Sequence of chain 4.C:
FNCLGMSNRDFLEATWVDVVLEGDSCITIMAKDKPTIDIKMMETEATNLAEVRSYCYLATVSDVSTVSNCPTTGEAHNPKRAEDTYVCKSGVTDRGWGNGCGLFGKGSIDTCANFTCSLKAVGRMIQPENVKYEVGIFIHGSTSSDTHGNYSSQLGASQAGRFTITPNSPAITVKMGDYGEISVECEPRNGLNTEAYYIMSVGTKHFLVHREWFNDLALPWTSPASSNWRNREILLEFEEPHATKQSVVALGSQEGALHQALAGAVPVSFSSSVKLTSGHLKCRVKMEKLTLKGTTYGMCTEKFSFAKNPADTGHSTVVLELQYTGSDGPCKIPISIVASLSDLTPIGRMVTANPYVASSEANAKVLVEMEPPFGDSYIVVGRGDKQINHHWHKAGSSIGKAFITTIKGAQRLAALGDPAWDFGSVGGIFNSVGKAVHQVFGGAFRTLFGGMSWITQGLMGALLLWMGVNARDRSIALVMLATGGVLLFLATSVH

Binding-site contacts:
Ligand atom C3 contacts residue ASN154 of chain 4.C at 3.9 Å.
Ligand atom O5 contacts residue ASN154 of chain 4.C at 2.3 Å (h-bond).
Ligand atom C8 contacts residue ASN154 of chain 4.C at 3.8 Å.
Ligand atom C4 contacts residue ASN154 of chain 4.C at 4.2 Å.
Ligand atom C5 contacts residue ASN154 of chain 4.C at 3.6 Å.
Ligand atom C5 contacts residue SER156 of chain 4.C at 4.4 Å.
Ligand atom C1 contacts residue SER156 of chain 4.C at 4.1 Å.
Ligand atom N2 contacts residue ASN154 of chain 4.C at 3.1 Å (h-bond).
Ligand atom O5 contacts residue SER156 of chain 4.C at 4.3 Å.
Ligand atom C7 contacts residue ASN154 of chain 4.C at 3.4 Å.
Ligand atom O7 contacts residue ASN154 of chain 4.C at 3.8 Å.
Ligand atom C2 contacts residue ASN154 of chain 4.C at 2.5 Å.
Ligand atom C6 contacts residue SER157 of chain 4.C at 4.1 Å.
Ligand atom O5 contacts residue SER157 of chain 4.C at 3.5 Å (h-bond).
Ligand atom C1 contacts residue SER157 of chain 4.C at 4.2 Å.
Ligand atom C1 contacts residue ASN154 of chain 4.C at 1.4 Å.
Ligand atom C5 contacts residue SER157 of chain 4.C at 4.3 Å.
Ligand atom O6 contacts residue SER157 of chain 4.C at 4.4 Å.

A small-molecule ligand and the protein it binds are described below.
Small molecule (SMILES): CC(=O)N[C@@H]1[C@@H](O)[C@H](O)[C@@H](CO)O[C@H]1O